A small-molecule ligand and the protein it binds are described below.
Small molecule (SMILES): COC1=C(OC)C(=O)C(C/C=C(/C)CCC=C(C)CC/C=C(/C)CC/C=C(\C)CC/C=C(\C)CC/C=C(\C)CC/C=C(/C)CCC=C(C)CCC=C(C)CCC=C(C)C)=C(C)C1=O

Sequence of chain 1.M:
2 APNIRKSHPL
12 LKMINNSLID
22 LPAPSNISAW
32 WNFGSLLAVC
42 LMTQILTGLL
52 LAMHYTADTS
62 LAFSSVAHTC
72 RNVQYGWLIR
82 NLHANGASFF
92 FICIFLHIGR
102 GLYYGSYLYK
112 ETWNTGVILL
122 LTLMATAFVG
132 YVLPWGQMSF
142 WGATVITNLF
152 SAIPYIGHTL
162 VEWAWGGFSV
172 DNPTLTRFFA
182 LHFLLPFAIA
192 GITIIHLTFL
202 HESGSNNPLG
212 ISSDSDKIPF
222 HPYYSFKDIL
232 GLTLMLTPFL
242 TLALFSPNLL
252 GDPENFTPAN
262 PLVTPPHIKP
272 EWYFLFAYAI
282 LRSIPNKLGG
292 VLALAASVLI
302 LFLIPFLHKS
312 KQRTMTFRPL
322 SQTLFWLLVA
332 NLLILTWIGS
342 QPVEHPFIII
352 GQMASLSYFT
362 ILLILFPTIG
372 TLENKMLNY

Binding-site contacts:
Ligand atom O1 contacts residue HEM1 of chain 1.RA at 4.1 Å.
Ligand atom C6 contacts residue PHE221 of chain 1.M at 3.8 Å (hydrophobic).
Ligand atom O2 contacts residue SER206 of chain 1.M at 3.7 Å.
Ligand atom C3 contacts residue SER206 of chain 1.M at 4.1 Å.
Ligand atom C8 contacts residue SER36 of chain 1.M at 4.2 Å.
Ligand atom C8 contacts residue HEM1 of chain 1.RA at 4.2 Å.
Ligand atom C11 contacts residue ALA39 of chain 1.M at 3.6 Å (hydrophobic).
Ligand atom O4 contacts residue LEU22 of chain 1.M at 3.5 Å.
Ligand atom O3 contacts residue LEU201 of chain 1.M at 3.8 Å.
Ligand atom C10 contacts residue LEU19 of chain 1.M at 4.0 Å (hydrophobic).
Ligand atom O1 contacts residue PHE221 of chain 1.M at 3.2 Å.
Ligand atom CM5 contacts residue LEU198 of chain 1.M at 3.6 Å (hydrophobic).
Ligand atom CM2 contacts residue SER206 of chain 1.M at 4.2 Å.
Ligand atom O4 contacts residue LEU198 of chain 1.M at 4.1 Å.
Ligand atom C1 contacts residue PHE221 of chain 1.M at 3.3 Å (hydrophobic).
Ligand atom CM3 contacts residue SER206 of chain 1.M at 3.5 Å.
Ligand atom C1 contacts residue ASP229 of chain 1.M at 4.1 Å.
Ligand atom C10 contacts residue SER36 of chain 1.M at 4.0 Å.
Ligand atom O4 contacts residue HIS202 of chain 1.M at 2.4 Å (h-bond).
Ligand atom C7 contacts residue ASP229 of chain 1.M at 4.0 Å.
Ligand atom CM2 contacts residue PHE221 of chain 1.M at 3.7 Å (hydrophobic).
Ligand atom C2 contacts residue HEM1 of chain 1.RA at 3.7 Å.
Ligand atom C4 contacts residue HIS202 of chain 1.M at 3.6 Å.
Ligand atom O2 contacts residue HEM1 of chain 1.RA at 3.8 Å.
Ligand atom CM3 contacts residue LEU22 of chain 1.M at 3.4 Å (hydrophobic).
Ligand atom C7 contacts residue SER36 of chain 1.M at 4.1 Å.
Ligand atom C12 contacts residue ALA39 of chain 1.M at 4.1 Å (hydrophobic).
Ligand atom C3 contacts residue HEM1 of chain 1.RA at 3.9 Å.
Ligand atom CM2 contacts residue ILE28 of chain 1.M at 3.7 Å (hydrophobic).
Ligand atom CM5 contacts residue HIS202 of chain 1.M at 4.1 Å.
Ligand atom C7 contacts residue PHE221 of chain 1.M at 4.0 Å (hydrophobic).
Ligand atom C1 contacts residue HEM1 of chain 1.RA at 3.9 Å.
Ligand atom C2 contacts residue PHE221 of chain 1.M at 3.9 Å (hydrophobic).
Ligand atom O1 contacts residue ASP229 of chain 1.M at 2.9 Å (salt-bridge).
Ligand atom O4 contacts residue LEU201 of chain 1.M at 3.9 Å.
Ligand atom O3 contacts residue SER206 of chain 1.M at 3.0 Å (h-bond).
Ligand atom CM2 contacts residue ALA24 of chain 1.M at 4.1 Å (hydrophobic).
Ligand atom C4 contacts residue LEU22 of chain 1.M at 3.9 Å (hydrophobic).
Ligand atom CM2 contacts residue TYR225 of chain 1.M at 4.0 Å (hydrophobic).
Ligand atom CM5 contacts residue SER18 of chain 1.M at 3.7 Å.